Binding-site contacts:
Ligand atom O contacts residue LEU427 of chain 1.A at 4.1 Å.
Ligand atom C10 contacts residue PHE430 of chain 1.A at 3.9 Å (hydrophobic).
Ligand atom C1 contacts residue PHE430 of chain 1.A at 4.1 Å (hydrophobic).
Ligand atom CL contacts residue VAL446 of chain 1.A at 4.1 Å.
Ligand atom C1 contacts residue GLU449 of chain 1.A at 3.6 Å.
Ligand atom O3 contacts residue HIS435 of chain 1.A at 4.1 Å.
Ligand atom CL contacts residue LEU427 of chain 1.A at 2.9 Å.
Ligand atom C3 contacts residue GLU449 of chain 1.A at 4.2 Å.
Ligand atom C2 contacts residue GLU449 of chain 1.A at 4.3 Å.
Ligand atom C contacts residue PHE430 of chain 1.A at 4.2 Å (hydrophobic).
Ligand atom C contacts residue GLU449 of chain 1.A at 3.5 Å.
Ligand atom C11 contacts residue PHE430 of chain 1.A at 3.5 Å (hydrophobic).
Ligand atom C4 contacts residue PHE430 of chain 1.A at 3.8 Å (hydrophobic).
Ligand atom C contacts residue LEU427 of chain 1.A at 3.8 Å (hydrophobic).
Ligand atom C2 contacts residue PHE430 of chain 1.A at 3.4 Å (hydrophobic).
Ligand atom C11 contacts residue LEU427 of chain 1.A at 4.5 Å (hydrophobic).
Ligand atom C6 contacts residue ALA445 of chain 1.A at 3.4 Å (hydrophobic).
Ligand atom O1 contacts residue PHE430 of chain 1.A at 4.3 Å.
Ligand atom CL contacts residue ALA431 of chain 1.A at 3.5 Å.
Ligand atom CL contacts residue PHE430 of chain 1.A at 4.1 Å.
Ligand atom C contacts residue GLN426 of chain 1.A at 4.2 Å.
Ligand atom O contacts residue GLU449 of chain 1.A at 4.2 Å.
Ligand atom O contacts residue PHE430 of chain 1.A at 3.7 Å.
Ligand atom O4 contacts residue HIS435 of chain 1.A at 3.2 Å (h-bond).
Ligand atom O3 contacts residue ASN442 of chain 1.A at 3.9 Å.
Ligand atom C9 contacts residue PHE430 of chain 1.A at 4.0 Å (hydrophobic).
Ligand atom C3 contacts residue PHE430 of chain 1.A at 3.7 Å (hydrophobic).
Ligand atom C8 contacts residue HIS435 of chain 1.A at 4.0 Å.
Ligand atom N contacts residue ALA445 of chain 1.A at 4.1 Å.

Sequence of chain 1.A:
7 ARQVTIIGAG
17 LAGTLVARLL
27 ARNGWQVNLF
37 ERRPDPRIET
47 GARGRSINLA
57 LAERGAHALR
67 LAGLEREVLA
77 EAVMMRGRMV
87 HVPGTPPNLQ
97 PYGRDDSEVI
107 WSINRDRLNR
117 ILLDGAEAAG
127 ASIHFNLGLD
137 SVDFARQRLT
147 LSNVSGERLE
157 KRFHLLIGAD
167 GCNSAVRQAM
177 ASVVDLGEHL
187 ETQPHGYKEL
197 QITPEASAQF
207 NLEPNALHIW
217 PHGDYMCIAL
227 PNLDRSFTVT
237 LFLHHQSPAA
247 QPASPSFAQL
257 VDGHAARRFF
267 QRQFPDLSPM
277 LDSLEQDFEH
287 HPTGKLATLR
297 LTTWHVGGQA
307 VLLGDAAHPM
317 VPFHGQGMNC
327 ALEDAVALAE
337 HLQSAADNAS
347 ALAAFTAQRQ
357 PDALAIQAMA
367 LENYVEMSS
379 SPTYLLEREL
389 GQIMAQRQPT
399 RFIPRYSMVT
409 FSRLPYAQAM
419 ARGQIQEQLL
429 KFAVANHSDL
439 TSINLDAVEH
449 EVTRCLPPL

The protein below binds the small molecule below.
Small molecule (SMILES): CCOc1cc2oc(=O)n(CCC(=O)O)c2cc1Cl